Binding-site contacts:
Ligand atom O15 contacts residue PHE131 of chain 2.A at 3.8 Å.
Ligand atom C16 contacts residue MET91 of chain 2.A at 3.8 Å (hydrophobic).
Ligand atom C14 contacts residue LEU100 of chain 2.A at 3.8 Å (hydrophobic).
Ligand atom N7 contacts residue ASP86 of chain 2.A at 2.8 Å (salt-bridge).
Ligand atom C10 contacts residue ILE89 of chain 2.A at 3.8 Å (hydrophobic).
Ligand atom N7 contacts residue ALA48 of chain 2.A at 3.7 Å.
Ligand atom C1 contacts residue MET91 of chain 2.A at 3.9 Å (hydrophobic).
Ligand atom C14 contacts residue LYS51 of chain 2.A at 4.0 Å.
Ligand atom C13 contacts residue MET91 of chain 2.A at 3.7 Å (hydrophobic).
Ligand atom C10 contacts residue GLY90 of chain 2.A at 3.4 Å.
Ligand atom C2 contacts residue MET91 of chain 2.A at 4.0 Å (hydrophobic).
Ligand atom C13 contacts residue ILE89 of chain 2.A at 3.5 Å (hydrophobic).
Ligand atom C3 contacts residue THR177 of chain 2.A at 3.8 Å.
Ligand atom O15 contacts residue LEU41 of chain 2.A at 3.3 Å.
Ligand atom C10 contacts residue ALA48 of chain 2.A at 3.9 Å (hydrophobic).
Ligand atom C10 contacts residue MET91 of chain 2.A at 3.5 Å (hydrophobic).
Ligand atom O17 contacts residue ASP95 of chain 2.A at 4.0 Å.
Ligand atom O15 contacts residue VAL179 of chain 2.A at 3.6 Å.
Ligand atom C11 contacts residue MET91 of chain 2.A at 3.7 Å (hydrophobic).
Ligand atom C14 contacts residue MET91 of chain 2.A at 3.8 Å (hydrophobic).
Ligand atom C3 contacts residue ASP86 of chain 2.A at 3.6 Å.
Ligand atom C12 contacts residue ASN44 of chain 2.A at 3.4 Å.
Ligand atom C14 contacts residue GLY101 of chain 2.A at 3.9 Å.
Ligand atom C12 contacts residue VAL179 of chain 2.A at 4.0 Å (hydrophobic).
Ligand atom C16 contacts residue LYS51 of chain 2.A at 3.7 Å.
Ligand atom N6 contacts residue ALA48 of chain 2.A at 3.2 Å.
Ligand atom C13 contacts residue GLY90 of chain 2.A at 3.2 Å.
Ligand atom C8 contacts residue ASP86 of chain 2.A at 3.9 Å.
Ligand atom C5 contacts residue MET91 of chain 2.A at 3.5 Å (hydrophobic).
Ligand atom C8 contacts residue ASN44 of chain 2.A at 3.7 Å.
Ligand atom N6 contacts residue ASP86 of chain 2.A at 3.9 Å.
Ligand atom O17 contacts residue LYS51 of chain 2.A at 3.6 Å.
Ligand atom O15 contacts residue ASN44 of chain 2.A at 3.5 Å (h-bond).
Ligand atom C2 contacts residue ALA48 of chain 2.A at 3.9 Å (hydrophobic).
Ligand atom C11 contacts residue LEU100 of chain 2.A at 3.8 Å (hydrophobic).
Ligand atom C4 contacts residue MET91 of chain 2.A at 4.0 Å (hydrophobic).
Ligand atom N7 contacts residue THR177 of chain 2.A at 3.5 Å.
Ligand atom N6 contacts residue THR177 of chain 2.A at 3.4 Å (h-bond).
Ligand atom C9 contacts residue ASN44 of chain 2.A at 3.5 Å.
Ligand atom C2 contacts residue THR177 of chain 2.A at 4.0 Å.

The small molecule below binds the protein below.
Small molecule (SMILES): Oc1ccc(-c2n[nH]c3cc(O)ccc23)cc1

Sequence of chain 2.A:
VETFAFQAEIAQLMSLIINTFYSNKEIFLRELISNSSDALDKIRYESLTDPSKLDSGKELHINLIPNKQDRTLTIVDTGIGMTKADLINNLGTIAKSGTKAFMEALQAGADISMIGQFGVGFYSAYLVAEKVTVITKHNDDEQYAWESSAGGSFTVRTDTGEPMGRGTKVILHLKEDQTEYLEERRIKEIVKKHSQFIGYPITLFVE